Sequence of chain 23.A:
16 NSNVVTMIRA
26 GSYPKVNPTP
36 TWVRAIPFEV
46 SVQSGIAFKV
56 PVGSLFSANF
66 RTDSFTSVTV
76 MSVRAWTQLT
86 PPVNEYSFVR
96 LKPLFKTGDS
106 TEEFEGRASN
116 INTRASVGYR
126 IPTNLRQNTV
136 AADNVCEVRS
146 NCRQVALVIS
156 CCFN

The protein below binds the small molecule below.
Small molecule (SMILES): CO[P](=O)(O)O[C@H]1[C@@H](O)[C@H](n2ccc(=O)[nH]c2=O)O[C@@H]1COP(=O)(O)O

Sequence of chain 2.A:
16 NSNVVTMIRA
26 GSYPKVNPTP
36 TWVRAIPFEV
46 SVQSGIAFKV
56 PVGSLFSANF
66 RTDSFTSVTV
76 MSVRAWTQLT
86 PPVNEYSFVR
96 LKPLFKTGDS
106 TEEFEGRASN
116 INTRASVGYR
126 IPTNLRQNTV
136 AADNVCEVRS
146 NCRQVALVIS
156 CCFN

Binding-site contacts:
Ligand atom O2 contacts residue ASN16 of chain 23.A at 2.5 Å (h-bond).
Ligand atom C4 contacts residue ARG125 of chain 2.A at 3.5 Å.
Ligand atom O4 contacts residue ARG125 of chain 2.A at 3.8 Å.
Ligand atom C2' contacts residue ARG125 of chain 2.A at 3.6 Å.
Ligand atom O5' contacts residue ARG131 of chain 2.A at 2.6 Å (salt-bridge).
Ligand atom OP3 contacts residue ILE23 of chain 23.A at 4.2 Å.
Ligand atom OP2 contacts residue ARG131 of chain 2.A at 3.7 Å.
Ligand atom P contacts residue ARG131 of chain 2.A at 3.5 Å.
Ligand atom O4 contacts residue SER17 of chain 23.A at 3.2 Å.
Ligand atom P contacts residue ARG125 of chain 2.A at 3.7 Å.
Ligand atom C5 contacts residue THR21 of chain 23.A at 4.3 Å.
Ligand atom C5' contacts residue ARG125 of chain 2.A at 4.1 Å.
Ligand atom C2 contacts residue ARG125 of chain 2.A at 3.8 Å.
Ligand atom N3 contacts residue SER17 of chain 23.A at 4.3 Å.
Ligand atom N1 contacts residue ARG125 of chain 2.A at 3.7 Å.
Ligand atom C3' contacts residue ARG125 of chain 2.A at 3.3 Å.
Ligand atom N3 contacts residue ASN16 of chain 23.A at 2.9 Å (h-bond).
Ligand atom C4' contacts residue ARG125 of chain 2.A at 4.4 Å.
Ligand atom O4 contacts residue THR21 of chain 23.A at 3.9 Å.
Ligand atom C2 contacts residue ASN16 of chain 23.A at 3.0 Å.
Ligand atom N1 contacts residue ASN16 of chain 23.A at 4.4 Å.
Ligand atom OP3 contacts residue ARG125 of chain 2.A at 2.8 Å.
Ligand atom OP2 contacts residue SER77 of chain 2.A at 4.1 Å.
Ligand atom O5' contacts residue ARG125 of chain 2.A at 3.0 Å (salt-bridge).
Ligand atom C4 contacts residue SER17 of chain 23.A at 4.1 Å.
Ligand atom P contacts residue ILE23 of chain 23.A at 4.4 Å.
Ligand atom C6 contacts residue ARG125 of chain 2.A at 3.5 Å.
Ligand atom OP1 contacts residue ARG131 of chain 2.A at 3.4 Å (salt-bridge).
Ligand atom O2 contacts residue ARG125 of chain 2.A at 3.9 Å.
Ligand atom C5' contacts residue MET76 of chain 2.A at 4.3 Å (hydrophobic).
Ligand atom C4 contacts residue ASN16 of chain 23.A at 4.1 Å.
Ligand atom C5 contacts residue ARG125 of chain 2.A at 3.5 Å.
Ligand atom C1' contacts residue ARG125 of chain 2.A at 4.2 Å.
Ligand atom C5' contacts residue ARG131 of chain 2.A at 3.2 Å.
Ligand atom OP2 contacts residue ILE23 of chain 23.A at 4.5 Å.
Ligand atom OP1 contacts residue ILE23 of chain 23.A at 4.0 Å.
Ligand atom C5' contacts residue SER77 of chain 2.A at 4.4 Å.
Ligand atom N3 contacts residue ARG125 of chain 2.A at 3.6 Å (salt-bridge).
Ligand atom O3' contacts residue ARG125 of chain 2.A at 4.0 Å.
Ligand atom OP1 contacts residue ARG125 of chain 2.A at 2.9 Å (salt-bridge).